The small molecule below binds the protein below.
Small molecule (SMILES): O=P(O)(O)OC[C@H]1O[C@](O)(COP(=O)(O)O)[C@@H](O)[C@@H]1O

Binding-site contacts:
Ligand atom O4 contacts residue GLY436 of chain 1.B at 3.7 Å.
Ligand atom O3 contacts residue ARG432 of chain 1.B at 2.7 Å (salt-bridge).
Ligand atom O2P contacts residue GLY434 of chain 1.B at 2.9 Å (h-bond).
Ligand atom P1 contacts residue ARG405 of chain 1.B at 3.6 Å.
Ligand atom O5P contacts residue THR350 of chain 1.B at 2.7 Å (h-bond).
Ligand atom O4P contacts residue THR348 of chain 1.B at 2.5 Å (h-bond).
Ligand atom C6 contacts residue THR438 of chain 1.B at 3.5 Å.
Ligand atom O5P contacts residue THR348 of chain 1.B at 3.7 Å.
Ligand atom C4 contacts residue THR438 of chain 1.B at 3.8 Å.
Ligand atom O4 contacts residue GLY434 of chain 1.B at 2.5 Å (h-bond).
Ligand atom O3P contacts residue TRP398 of chain 1.B at 2.7 Å (h-bond).
Ligand atom O6P contacts residue GLY436 of chain 1.B at 2.9 Å (h-bond).
Ligand atom C6 contacts residue SER353 of chain 1.B at 3.7 Å.
Ligand atom P2 contacts residue SER353 of chain 1.B at 3.6 Å.
Ligand atom O5P contacts residue THR349 of chain 1.B at 3.5 Å (h-bond).
Ligand atom O4 contacts residue THR438 of chain 1.B at 3.5 Å (h-bond).
Ligand atom O1P contacts residue ARG405 of chain 1.B at 2.7 Å (salt-bridge).
Ligand atom C5 contacts residue GLY434 of chain 1.B at 3.4 Å.
Ligand atom O3P contacts residue ARG405 of chain 1.B at 2.9 Å (salt-bridge).
Ligand atom O4 contacts residue TYR437 of chain 1.B at 2.8 Å (h-bond).
Ligand atom O4P contacts residue SER353 of chain 1.B at 2.6 Å (h-bond).
Ligand atom C3 contacts residue GLY434 of chain 1.B at 3.4 Å.
Ligand atom O3 contacts residue TRP398 of chain 1.B at 3.8 Å.
Ligand atom C4 contacts residue GLY434 of chain 1.B at 3.3 Å.
Ligand atom O1P contacts residue THR349 of chain 1.B at 3.7 Å.
Ligand atom P2 contacts residue THR349 of chain 1.B at 3.7 Å.
Ligand atom C3 contacts residue ARG432 of chain 1.B at 3.4 Å.
Ligand atom O6 contacts residue THR349 of chain 1.B at 3.1 Å (h-bond).
Ligand atom O2 contacts residue LEU347 of chain 1.B at 3.5 Å.
Ligand atom O3 contacts residue GLY430 of chain 1.B at 3.1 Å.
Ligand atom O5P contacts residue SER435 of chain 1.B at 2.8 Å (h-bond).
Ligand atom P2 contacts residue SER435 of chain 1.B at 3.6 Å.
Ligand atom O2 contacts residue GLY430 of chain 1.B at 3.5 Å (h-bond).
Ligand atom O2P contacts residue PRO433 of chain 1.B at 3.8 Å.
Ligand atom P2 contacts residue THR348 of chain 1.B at 3.6 Å.
Ligand atom O6P contacts residue SER435 of chain 1.B at 3.5 Å (h-bond).
Ligand atom O6 contacts residue THR348 of chain 1.B at 3.6 Å.
Ligand atom O6P contacts residue SER353 of chain 1.B at 3.4 Å (h-bond).
Ligand atom C6 contacts residue LEU347 of chain 1.B at 3.6 Å (hydrophobic).
Ligand atom O1 contacts residue GLY434 of chain 1.B at 3.8 Å.

Sequence of chain 1.B:
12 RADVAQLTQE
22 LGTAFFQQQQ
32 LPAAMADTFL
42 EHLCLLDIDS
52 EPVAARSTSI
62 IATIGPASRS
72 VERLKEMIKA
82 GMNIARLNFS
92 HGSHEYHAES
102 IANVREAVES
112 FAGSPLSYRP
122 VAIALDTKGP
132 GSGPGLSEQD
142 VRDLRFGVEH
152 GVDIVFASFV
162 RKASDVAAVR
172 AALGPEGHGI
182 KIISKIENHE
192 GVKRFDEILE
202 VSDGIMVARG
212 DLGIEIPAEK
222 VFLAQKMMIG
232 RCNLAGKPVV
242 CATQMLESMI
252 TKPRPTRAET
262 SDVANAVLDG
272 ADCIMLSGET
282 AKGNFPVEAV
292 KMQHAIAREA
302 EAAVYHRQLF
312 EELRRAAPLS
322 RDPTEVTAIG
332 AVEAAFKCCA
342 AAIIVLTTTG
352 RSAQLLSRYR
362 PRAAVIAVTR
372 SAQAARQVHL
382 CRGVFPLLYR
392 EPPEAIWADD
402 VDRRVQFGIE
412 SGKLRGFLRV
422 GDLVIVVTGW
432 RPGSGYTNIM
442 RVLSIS